Binding-site contacts:
Ligand atom C6 contacts residue SER151 of chain 1.C at 3.8 Å.
Ligand atom O5 contacts residue ASN149 of chain 1.C at 2.6 Å (h-bond).
Ligand atom O6 contacts residue ASN149 of chain 1.C at 3.6 Å (h-bond).
Ligand atom N2 contacts residue ASN149 of chain 1.C at 3.0 Å (h-bond).
Ligand atom C8 contacts residue ASN148 of chain 1.C at 3.3 Å.
Ligand atom C5 contacts residue SER151 of chain 1.C at 4.3 Å.
Ligand atom C3 contacts residue ASN149 of chain 1.C at 3.9 Å.
Ligand atom C4 contacts residue ASN149 of chain 1.C at 4.4 Å.
Ligand atom C6 contacts residue ASN149 of chain 1.C at 4.3 Å.
Ligand atom C5 contacts residue ASN149 of chain 1.C at 3.7 Å.
Ligand atom C2 contacts residue ASN148 of chain 1.C at 4.3 Å.
Ligand atom C2 contacts residue HIS146 of chain 1.C at 4.5 Å.
Ligand atom O6 contacts residue SER151 of chain 1.C at 2.5 Å (h-bond).
Ligand atom C8 contacts residue HIS146 of chain 1.C at 3.7 Å.
Ligand atom C1 contacts residue ASN149 of chain 1.C at 1.5 Å.
Ligand atom C2 contacts residue ASN149 of chain 1.C at 2.7 Å.
Ligand atom C5 contacts residue MET153 of chain 1.C at 4.3 Å (hydrophobic).
Ligand atom C1 contacts residue ASN148 of chain 1.C at 4.3 Å.
Ligand atom C6 contacts residue MET153 of chain 1.C at 3.6 Å (hydrophobic).
Ligand atom O6 contacts residue MET153 of chain 1.C at 3.0 Å (h-bond).
Ligand atom O5 contacts residue MET153 of chain 1.C at 4.1 Å.
Ligand atom C7 contacts residue ASN149 of chain 1.C at 4.0 Å.
Ligand atom O5 contacts residue SER151 of chain 1.C at 3.5 Å (h-bond).
Ligand atom N2 contacts residue ASN148 of chain 1.C at 3.9 Å.
Ligand atom O7 contacts residue ASN148 of chain 1.C at 2.9 Å (h-bond).
Ligand atom C7 contacts residue ASN148 of chain 1.C at 3.1 Å.

The protein below binds the small molecule below.
Small molecule (SMILES): CC(=O)N[C@@H]1[C@@H](O)[C@H](O)[C@@H](CO)O[C@H]1O

Sequence of chain 1.C:
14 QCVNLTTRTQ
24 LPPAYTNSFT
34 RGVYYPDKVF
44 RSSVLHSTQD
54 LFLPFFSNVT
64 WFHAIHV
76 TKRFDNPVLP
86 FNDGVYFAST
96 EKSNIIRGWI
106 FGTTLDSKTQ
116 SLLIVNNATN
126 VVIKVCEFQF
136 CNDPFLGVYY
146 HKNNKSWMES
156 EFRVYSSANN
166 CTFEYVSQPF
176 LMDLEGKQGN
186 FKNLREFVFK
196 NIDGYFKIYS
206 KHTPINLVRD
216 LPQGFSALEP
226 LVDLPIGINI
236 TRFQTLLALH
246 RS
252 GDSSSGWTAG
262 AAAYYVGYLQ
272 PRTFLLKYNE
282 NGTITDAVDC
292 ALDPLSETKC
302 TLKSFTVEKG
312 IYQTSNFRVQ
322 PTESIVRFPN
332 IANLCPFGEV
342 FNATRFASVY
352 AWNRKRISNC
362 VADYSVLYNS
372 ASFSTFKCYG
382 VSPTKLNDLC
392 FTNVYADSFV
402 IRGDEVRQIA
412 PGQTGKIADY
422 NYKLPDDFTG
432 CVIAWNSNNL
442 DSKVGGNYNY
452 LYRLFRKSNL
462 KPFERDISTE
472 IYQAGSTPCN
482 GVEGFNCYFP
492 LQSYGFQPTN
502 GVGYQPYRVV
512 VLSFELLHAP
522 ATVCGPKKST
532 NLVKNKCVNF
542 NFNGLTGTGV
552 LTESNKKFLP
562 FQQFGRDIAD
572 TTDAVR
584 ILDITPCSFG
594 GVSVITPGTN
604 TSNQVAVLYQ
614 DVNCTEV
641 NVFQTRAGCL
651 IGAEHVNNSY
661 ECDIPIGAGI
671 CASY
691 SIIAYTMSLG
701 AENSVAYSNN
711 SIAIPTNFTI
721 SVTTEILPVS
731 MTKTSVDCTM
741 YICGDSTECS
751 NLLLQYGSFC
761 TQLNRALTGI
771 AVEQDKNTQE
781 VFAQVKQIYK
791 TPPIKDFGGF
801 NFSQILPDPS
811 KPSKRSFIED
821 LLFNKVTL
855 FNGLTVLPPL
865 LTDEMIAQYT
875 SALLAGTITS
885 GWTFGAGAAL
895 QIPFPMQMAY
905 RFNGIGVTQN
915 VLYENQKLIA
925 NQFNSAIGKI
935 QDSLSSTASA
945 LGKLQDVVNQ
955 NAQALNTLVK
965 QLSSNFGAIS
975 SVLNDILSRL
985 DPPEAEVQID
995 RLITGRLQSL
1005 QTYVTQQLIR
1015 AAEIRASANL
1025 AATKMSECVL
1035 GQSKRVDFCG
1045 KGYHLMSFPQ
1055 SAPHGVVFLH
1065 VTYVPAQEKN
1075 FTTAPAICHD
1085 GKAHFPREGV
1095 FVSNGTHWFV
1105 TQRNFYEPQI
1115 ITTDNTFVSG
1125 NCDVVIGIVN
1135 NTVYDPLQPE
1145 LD